Binding-site contacts:
Ligand atom C contacts residue SO41 of chain 2.L at 3.6 Å.
Ligand atom O contacts residue HIS87 of chain 2.B at 2.9 Å (h-bond).
Ligand atom CZ contacts residue ASP105 of chain 2.B at 3.2 Å.
Ligand atom O contacts residue ARG41 of chain 2.B at 3.5 Å (salt-bridge).
Ligand atom NE contacts residue PHE109 of chain 2.B at 3.5 Å.
Ligand atom NE contacts residue ASP105 of chain 2.B at 2.8 Å (salt-bridge).
Ligand atom CA contacts residue TYR85 of chain 2.B at 3.5 Å (hydrophobic).
Ligand atom N contacts residue SO41 of chain 2.L at 2.8 Å (h-bond).
Ligand atom NH2 contacts residue GLU114 of chain 2.B at 3.0 Å (salt-bridge).
Ligand atom O contacts residue TYR85 of chain 2.B at 3.3 Å.
Ligand atom OD1 contacts residue ARG41 of chain 2.B at 3.2 Å.
Ligand atom O contacts residue GLY51 of chain 2.B at 3.3 Å (h-bond).
Ligand atom CZ contacts residue PHE109 of chain 2.B at 3.5 Å (hydrophobic).
Ligand atom C contacts residue TYR85 of chain 2.B at 3.4 Å (hydrophobic).
Ligand atom CB contacts residue LEU76 of chain 2.B at 3.5 Å (hydrophobic).
Ligand atom O contacts residue GLY51 of chain 2.B at 3.4 Å.
Ligand atom CA contacts residue TYR52 of chain 2.B at 3.5 Å (hydrophobic).
Ligand atom O contacts residue TYR85 of chain 2.B at 2.6 Å (h-bond).
Ligand atom N contacts residue TYR52 of chain 2.B at 3.4 Å.
Ligand atom CA contacts residue SO41 of chain 2.L at 3.5 Å.
Ligand atom CZ contacts residue GLU114 of chain 2.B at 3.0 Å.
Ligand atom OE1 contacts residue TYR52 of chain 2.B at 3.4 Å.
Ligand atom CG contacts residue SER43 of chain 2.B at 3.4 Å.
Ligand atom O contacts residue HIS87 of chain 2.B at 3.3 Å.
Ligand atom NH1 contacts residue ASP105 of chain 2.B at 2.8 Å (salt-bridge).
Ligand atom CA contacts residue TYR85 of chain 2.B at 3.4 Å (hydrophobic).
Ligand atom N contacts residue GLY51 of chain 2.B at 3.1 Å (h-bond).
Ligand atom N contacts residue ASN81 of chain 2.B at 3.5 Å (h-bond).
Ligand atom OG contacts residue SO41 of chain 2.L at 2.7 Å (h-bond).
Ligand atom OD1 contacts residue SER43 of chain 2.B at 2.4 Å (h-bond).
Ligand atom CB contacts residue ASN81 of chain 2.B at 3.3 Å.
Ligand atom CB contacts residue SO41 of chain 2.L at 3.5 Å.
Ligand atom CA contacts residue TYR85 of chain 2.B at 3.4 Å (hydrophobic).
Ligand atom C contacts residue TYR85 of chain 2.B at 3.4 Å (hydrophobic).
Ligand atom CA contacts residue GLY51 of chain 2.B at 3.3 Å.
Ligand atom O contacts residue ASN81 of chain 2.B at 3.0 Å (h-bond).
Ligand atom N contacts residue TYR85 of chain 2.B at 3.5 Å.
Ligand atom NH1 contacts residue PHE109 of chain 2.B at 3.3 Å.
Ligand atom OG contacts residue LYS120 of chain 2.B at 3.2 Å (salt-bridge).
Ligand atom NH1 contacts residue GLU114 of chain 2.B at 2.2 Å (salt-bridge).

Sequence of chain 2.B:
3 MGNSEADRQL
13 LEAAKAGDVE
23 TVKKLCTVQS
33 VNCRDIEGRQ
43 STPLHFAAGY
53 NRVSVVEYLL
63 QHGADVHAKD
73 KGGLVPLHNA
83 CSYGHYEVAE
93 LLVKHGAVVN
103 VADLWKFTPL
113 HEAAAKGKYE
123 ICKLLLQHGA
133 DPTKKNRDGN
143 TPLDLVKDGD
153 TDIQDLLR

A small-molecule ligand and the protein it binds are described below.
Small molecule (SMILES): NC(=O)CC[C@H](NC(=O)CNC(=O)[C@H](CC(=O)O)NC(=O)[C@@H]1CCCN1C(=O)[C@H](CO)NC(=O)[C@H](CCC(=O)O)NC(=O)[C@H](CCCN=C(N)N)NC(=O)[C@@H](N)CCC(N)=O)C(=O)N[C@@H](CO)C(=O)N[C@@H](Cc1ccccc1)C(=O)N[C@@H](CCCN=C(N)N)C(=O)N[C@@H](CO)C(N)=O